A small-molecule ligand and the protein it binds are described below.
Small molecule (SMILES): N[C@@H](CS)C(=O)O

Binding-site contacts:
Ligand atom C contacts residue GLY20 of chain 1.A at 4.1 Å.
Ligand atom C contacts residue GLY19 of chain 1.A at 3.5 Å.
Ligand atom OXT contacts residue ARG362 of chain 1.A at 2.8 Å (salt-bridge).
Ligand atom CB contacts residue CYS1 of chain 1.F at 3.1 Å (hydrophobic).
Ligand atom SG contacts residue PLP1 of chain 1.D at 3.2 Å.
Ligand atom CA contacts residue CYS1 of chain 1.F at 4.4 Å (hydrophobic).
Ligand atom CB contacts residue PLP1 of chain 1.D at 3.0 Å.
Ligand atom SG contacts residue CYS1 of chain 1.F at 2.0 Å (h-bond).
Ligand atom CB contacts residue TRP161 of chain 1.A at 4.5 Å (hydrophobic).
Ligand atom OXT contacts residue GLN193 of chain 1.A at 3.5 Å (h-bond).
Ligand atom OXT contacts residue GLY19 of chain 1.A at 4.0 Å.
Ligand atom C contacts residue ARG362 of chain 1.A at 3.5 Å.
Ligand atom C contacts residue ARG353 of chain 1.A at 3.1 Å.
Ligand atom O contacts residue ARG353 of chain 1.A at 2.9 Å (salt-bridge).
Ligand atom CB contacts residue HIS107 of chain 1.A at 4.2 Å.
Ligand atom N contacts residue HIS107 of chain 1.A at 4.1 Å.
Ligand atom O contacts residue ARG362 of chain 1.A at 2.9 Å (salt-bridge).
Ligand atom SG contacts residue HIS107 of chain 1.A at 4.2 Å.
Ligand atom O contacts residue GLY19 of chain 1.A at 3.5 Å (h-bond).
Ligand atom C contacts residue PLP1 of chain 1.D at 3.6 Å.
Ligand atom N contacts residue PLP1 of chain 1.D at 1.4 Å.
Ligand atom C contacts residue GLN193 of chain 1.A at 4.1 Å.
Ligand atom CA contacts residue PLP1 of chain 1.D at 2.5 Å.
Ligand atom OXT contacts residue TRP161 of chain 1.A at 3.2 Å.
Ligand atom N contacts residue GLN193 of chain 1.A at 3.9 Å.
Ligand atom CA contacts residue GLY20 of chain 1.A at 4.2 Å.
Ligand atom N contacts residue GLY19 of chain 1.A at 4.2 Å.
Ligand atom CA contacts residue GLY19 of chain 1.A at 3.8 Å.
Ligand atom O contacts residue PHE45 of chain 1.B at 4.1 Å.
Ligand atom SG contacts residue TRP244 of chain 1.B at 4.4 Å.
Ligand atom CB contacts residue ARG353 of chain 1.A at 3.1 Å.
Ligand atom CA contacts residue ARG353 of chain 1.A at 3.7 Å.
Ligand atom OXT contacts residue PLP1 of chain 1.D at 3.4 Å (h-bond).
Ligand atom O contacts residue GLY20 of chain 1.A at 3.4 Å.
Ligand atom C contacts residue TRP161 of chain 1.A at 4.1 Å (hydrophobic).
Ligand atom N contacts residue TRP161 of chain 1.A at 4.0 Å.
Ligand atom OXT contacts residue ARG353 of chain 1.A at 3.6 Å (salt-bridge).
Ligand atom CB contacts residue PHE45 of chain 1.B at 4.3 Å (hydrophobic).

Sequence of chain 1.B:
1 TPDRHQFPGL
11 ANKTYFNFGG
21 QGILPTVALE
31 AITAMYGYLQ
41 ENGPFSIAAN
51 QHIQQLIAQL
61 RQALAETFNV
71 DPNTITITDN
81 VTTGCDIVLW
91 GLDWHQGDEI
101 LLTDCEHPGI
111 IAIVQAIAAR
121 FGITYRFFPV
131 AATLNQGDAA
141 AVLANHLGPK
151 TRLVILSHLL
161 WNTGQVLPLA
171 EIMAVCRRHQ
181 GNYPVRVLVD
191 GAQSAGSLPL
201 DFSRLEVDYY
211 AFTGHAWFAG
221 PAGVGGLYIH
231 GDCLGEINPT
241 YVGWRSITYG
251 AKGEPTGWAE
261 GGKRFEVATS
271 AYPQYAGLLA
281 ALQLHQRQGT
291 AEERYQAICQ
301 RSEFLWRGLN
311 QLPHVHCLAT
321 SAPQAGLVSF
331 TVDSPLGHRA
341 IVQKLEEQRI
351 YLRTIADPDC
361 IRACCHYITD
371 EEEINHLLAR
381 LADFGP

Sequence of chain 1.A:
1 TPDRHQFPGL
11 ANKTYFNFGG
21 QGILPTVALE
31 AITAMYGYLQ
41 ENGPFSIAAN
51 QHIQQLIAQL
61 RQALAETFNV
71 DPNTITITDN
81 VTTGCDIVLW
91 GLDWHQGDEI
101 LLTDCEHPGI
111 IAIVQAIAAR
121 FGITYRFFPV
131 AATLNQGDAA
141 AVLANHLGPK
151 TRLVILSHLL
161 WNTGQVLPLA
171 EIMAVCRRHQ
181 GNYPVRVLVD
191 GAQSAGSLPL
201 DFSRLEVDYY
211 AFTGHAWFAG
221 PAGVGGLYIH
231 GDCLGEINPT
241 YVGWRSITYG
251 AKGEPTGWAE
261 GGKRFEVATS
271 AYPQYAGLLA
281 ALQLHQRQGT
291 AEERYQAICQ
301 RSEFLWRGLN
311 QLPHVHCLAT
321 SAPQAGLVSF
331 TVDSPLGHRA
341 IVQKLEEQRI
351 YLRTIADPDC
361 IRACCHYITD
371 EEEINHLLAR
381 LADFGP